Sequence of chain 1.A:
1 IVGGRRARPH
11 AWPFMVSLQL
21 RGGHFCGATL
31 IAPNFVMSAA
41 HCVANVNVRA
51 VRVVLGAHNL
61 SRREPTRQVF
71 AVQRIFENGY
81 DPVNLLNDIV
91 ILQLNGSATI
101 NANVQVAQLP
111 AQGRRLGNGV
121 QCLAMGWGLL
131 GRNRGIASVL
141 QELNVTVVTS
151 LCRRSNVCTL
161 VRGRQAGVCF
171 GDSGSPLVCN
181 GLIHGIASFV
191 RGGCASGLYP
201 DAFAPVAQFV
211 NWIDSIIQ

Binding-site contacts:
Ligand atom N2 contacts residue ASN95 of chain 1.A at 3.2 Å (h-bond).
Ligand atom C5 contacts residue ASN95 of chain 1.A at 3.4 Å.
Ligand atom C7 contacts residue ASN95 of chain 1.A at 3.6 Å.
Ligand atom C8 contacts residue VAL69 of chain 1.A at 3.8 Å (hydrophobic).
Ligand atom C7 contacts residue VAL69 of chain 1.A at 4.2 Å (hydrophobic).
Ligand atom O5 contacts residue ALA71 of chain 1.A at 4.0 Å.
Ligand atom O5 contacts residue ASN95 of chain 1.A at 2.0 Å (h-bond).
Ligand atom C6 contacts residue ARG52 of chain 1.A at 3.5 Å.
Ligand atom C6 contacts residue ALA71 of chain 1.A at 4.0 Å (hydrophobic).
Ligand atom C6 contacts residue PHE70 of chain 1.A at 4.3 Å (hydrophobic).
Ligand atom O7 contacts residue ASN95 of chain 1.A at 3.4 Å (h-bond).
Ligand atom C6 contacts residue ASN95 of chain 1.A at 4.3 Å.
Ligand atom C4 contacts residue ASN95 of chain 1.A at 4.0 Å.
Ligand atom C3 contacts residue ASN95 of chain 1.A at 3.8 Å.
Ligand atom C5 contacts residue ALA71 of chain 1.A at 4.3 Å (hydrophobic).
Ligand atom C8 contacts residue ARG52 of chain 1.A at 4.0 Å.
Ligand atom O6 contacts residue ARG52 of chain 1.A at 3.3 Å (salt-bridge).
Ligand atom C5 contacts residue PHE70 of chain 1.A at 4.3 Å (hydrophobic).
Ligand atom O4 contacts residue VAL69 of chain 1.A at 4.5 Å.
Ligand atom C8 contacts residue ASN95 of chain 1.A at 4.0 Å.
Ligand atom C1 contacts residue ASN95 of chain 1.A at 1.4 Å.
Ligand atom C5 contacts residue VAL69 of chain 1.A at 4.1 Å (hydrophobic).
Ligand atom C2 contacts residue ASN95 of chain 1.A at 2.6 Å.
Ligand atom O7 contacts residue VAL69 of chain 1.A at 3.7 Å.

A protein and the small-molecule ligand that binds it are described below.
Small molecule (SMILES): CC(=O)N[C@H]1[C@H](O[C@H]2[C@H](O)[C@@H](NC(C)=O)CO[C@@H]2CO)O[C@H](CO)[C@@H](O)[C@@H]1O